Sequence of chain 1.B:
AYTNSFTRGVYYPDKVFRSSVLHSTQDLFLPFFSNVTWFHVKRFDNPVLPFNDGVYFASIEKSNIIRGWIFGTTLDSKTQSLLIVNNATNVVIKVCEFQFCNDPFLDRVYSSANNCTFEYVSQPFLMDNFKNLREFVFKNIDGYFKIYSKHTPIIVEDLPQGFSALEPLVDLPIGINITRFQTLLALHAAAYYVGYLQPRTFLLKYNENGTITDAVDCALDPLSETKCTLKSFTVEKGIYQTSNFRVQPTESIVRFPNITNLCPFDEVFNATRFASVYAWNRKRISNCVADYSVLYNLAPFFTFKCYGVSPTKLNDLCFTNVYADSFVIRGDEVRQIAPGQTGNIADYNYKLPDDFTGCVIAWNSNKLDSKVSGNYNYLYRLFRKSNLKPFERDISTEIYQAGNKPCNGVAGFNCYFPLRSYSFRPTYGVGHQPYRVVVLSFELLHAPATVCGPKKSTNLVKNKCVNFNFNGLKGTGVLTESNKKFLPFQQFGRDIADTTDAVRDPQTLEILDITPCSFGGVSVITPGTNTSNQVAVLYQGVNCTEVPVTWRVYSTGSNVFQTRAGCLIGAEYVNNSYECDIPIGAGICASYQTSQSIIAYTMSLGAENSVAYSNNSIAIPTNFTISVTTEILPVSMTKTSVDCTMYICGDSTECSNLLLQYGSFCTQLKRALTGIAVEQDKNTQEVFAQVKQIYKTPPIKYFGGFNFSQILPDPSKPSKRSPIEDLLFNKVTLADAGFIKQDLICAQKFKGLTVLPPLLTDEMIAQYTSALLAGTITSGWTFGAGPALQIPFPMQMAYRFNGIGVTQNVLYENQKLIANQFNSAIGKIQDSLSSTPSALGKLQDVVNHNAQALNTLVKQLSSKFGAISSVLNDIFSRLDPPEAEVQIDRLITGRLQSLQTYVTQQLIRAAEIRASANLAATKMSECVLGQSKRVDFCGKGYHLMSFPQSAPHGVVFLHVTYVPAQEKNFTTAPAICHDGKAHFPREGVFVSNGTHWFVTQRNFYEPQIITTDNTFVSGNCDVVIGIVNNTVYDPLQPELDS

A protein and the small-molecule ligand that binds it are described below.
Small molecule (SMILES): CC(=O)N[C@@H]1[C@@H](O)[C@H](O)[C@@H](CO)O[C@H]1O

Sequence of chain 1.A:
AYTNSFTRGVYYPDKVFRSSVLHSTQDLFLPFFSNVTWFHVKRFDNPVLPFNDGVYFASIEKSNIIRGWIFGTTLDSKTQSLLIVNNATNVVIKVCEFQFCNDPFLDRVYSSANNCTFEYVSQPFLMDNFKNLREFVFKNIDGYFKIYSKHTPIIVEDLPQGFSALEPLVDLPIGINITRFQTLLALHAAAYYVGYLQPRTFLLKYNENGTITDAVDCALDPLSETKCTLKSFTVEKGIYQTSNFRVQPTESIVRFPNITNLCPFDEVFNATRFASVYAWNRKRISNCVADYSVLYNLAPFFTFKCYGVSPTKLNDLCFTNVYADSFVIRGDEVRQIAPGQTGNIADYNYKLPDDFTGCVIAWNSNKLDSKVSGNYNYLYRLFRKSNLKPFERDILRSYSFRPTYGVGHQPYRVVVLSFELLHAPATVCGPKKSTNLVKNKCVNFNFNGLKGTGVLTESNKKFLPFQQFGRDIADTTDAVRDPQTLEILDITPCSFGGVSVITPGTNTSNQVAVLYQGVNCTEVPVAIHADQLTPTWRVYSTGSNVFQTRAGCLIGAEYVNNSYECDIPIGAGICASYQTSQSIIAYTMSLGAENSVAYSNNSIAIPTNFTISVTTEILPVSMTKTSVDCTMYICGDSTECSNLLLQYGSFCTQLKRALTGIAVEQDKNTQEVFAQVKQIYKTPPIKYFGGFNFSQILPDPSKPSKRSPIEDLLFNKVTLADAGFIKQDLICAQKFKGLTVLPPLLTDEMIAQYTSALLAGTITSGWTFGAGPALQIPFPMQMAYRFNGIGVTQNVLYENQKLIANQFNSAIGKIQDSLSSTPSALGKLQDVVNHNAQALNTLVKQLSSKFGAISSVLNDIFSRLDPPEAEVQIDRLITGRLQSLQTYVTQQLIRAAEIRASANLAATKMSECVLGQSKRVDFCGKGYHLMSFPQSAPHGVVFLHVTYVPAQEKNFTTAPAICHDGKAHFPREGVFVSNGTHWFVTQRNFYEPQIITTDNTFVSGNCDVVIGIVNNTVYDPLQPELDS

Binding-site contacts:
Ligand atom C5 contacts residue ASN706 of chain 1.B at 3.7 Å.
Ligand atom O5 contacts residue TYR793 of chain 1.A at 3.9 Å.
Ligand atom C1 contacts residue ASN706 of chain 1.B at 1.4 Å.
Ligand atom O5 contacts residue ASN706 of chain 1.B at 2.4 Å (h-bond).
Ligand atom N2 contacts residue ASN706 of chain 1.B at 2.9 Å (h-bond).
Ligand atom C7 contacts residue ASN706 of chain 1.B at 3.7 Å.
Ligand atom O6 contacts residue TYR793 of chain 1.A at 4.0 Å.
Ligand atom C3 contacts residue ASN706 of chain 1.B at 3.8 Å.
Ligand atom C2 contacts residue ASN706 of chain 1.B at 2.4 Å.
Ligand atom O7 contacts residue ASN706 of chain 1.B at 4.1 Å.
Ligand atom C4 contacts residue ASN706 of chain 1.B at 4.2 Å.
Ligand atom C6 contacts residue TYR793 of chain 1.A at 4.5 Å (hydrophobic).